Sequence of chain 4.A:
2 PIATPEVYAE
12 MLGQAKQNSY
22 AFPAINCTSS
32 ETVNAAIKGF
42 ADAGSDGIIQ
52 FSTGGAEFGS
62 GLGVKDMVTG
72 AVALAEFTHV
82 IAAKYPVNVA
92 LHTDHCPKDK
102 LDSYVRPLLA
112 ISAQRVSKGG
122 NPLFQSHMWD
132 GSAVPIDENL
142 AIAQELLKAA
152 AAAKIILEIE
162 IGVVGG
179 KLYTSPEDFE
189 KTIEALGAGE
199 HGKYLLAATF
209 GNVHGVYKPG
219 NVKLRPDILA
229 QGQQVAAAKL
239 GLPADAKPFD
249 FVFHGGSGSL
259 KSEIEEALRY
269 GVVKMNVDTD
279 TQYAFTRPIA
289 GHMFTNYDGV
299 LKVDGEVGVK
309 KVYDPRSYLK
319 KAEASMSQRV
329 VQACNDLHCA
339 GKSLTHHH

This protein binds this small molecule.
Small molecule (SMILES): O=P(O)(O)OC[C@H](O)CO

Binding-site contacts:
Ligand atom O2 contacts residue ASP95 of chain 3.A at 4.1 Å.
Ligand atom C1 contacts residue ZN1 of chain 3.F at 3.5 Å.
Ligand atom O1 contacts residue HIS96 of chain 3.A at 3.5 Å.
Ligand atom C1 contacts residue 13P1 of chain 3.B at 3.4 Å.
Ligand atom O2P contacts residue ARG314 of chain 4.A at 2.7 Å (salt-bridge).
Ligand atom C2 contacts residue ZN1 of chain 3.F at 4.3 Å.
Ligand atom C3 contacts residue ASN27 of chain 3.A at 4.4 Å.
Ligand atom O2 contacts residue ASP276 of chain 3.A at 3.0 Å (salt-bridge).
Ligand atom O2 contacts residue 13P1 of chain 3.B at 2.7 Å (h-bond).
Ligand atom O2 contacts residue ASN27 of chain 3.A at 3.8 Å.
Ligand atom O3P contacts residue ARG314 of chain 4.A at 3.0 Å (salt-bridge).
Ligand atom O4P contacts residue SER53 of chain 3.A at 3.8 Å.
Ligand atom P contacts residue SER53 of chain 3.A at 3.5 Å.
Ligand atom C3 contacts residue ASP95 of chain 3.A at 4.0 Å.
Ligand atom C2 contacts residue ASP95 of chain 3.A at 3.5 Å.
Ligand atom O1 contacts residue ZN1 of chain 3.F at 3.9 Å.
Ligand atom C1 contacts residue HIS212 of chain 3.A at 3.4 Å.
Ligand atom C3 contacts residue SER53 of chain 3.A at 3.8 Å.
Ligand atom C2 contacts residue HIS96 of chain 3.A at 4.4 Å.
Ligand atom O3P contacts residue ASP276 of chain 3.A at 4.4 Å.
Ligand atom C1 contacts residue ASP95 of chain 3.A at 4.4 Å.
Ligand atom O1P contacts residue SER53 of chain 3.A at 3.7 Å.
Ligand atom C1 contacts residue 13P1 of chain 3.C at 3.3 Å.
Ligand atom O1 contacts residue HIS212 of chain 3.A at 3.5 Å.
Ligand atom O2 contacts residue 13P1 of chain 3.C at 2.9 Å.
Ligand atom O1P contacts residue ASN27 of chain 3.A at 4.2 Å.
Ligand atom P contacts residue ASP276 of chain 3.A at 4.4 Å.
Ligand atom O2P contacts residue GLY56 of chain 3.A at 3.9 Å.
Ligand atom C3 contacts residue 13P1 of chain 3.B at 4.2 Å.
Ligand atom C3 contacts residue ASP276 of chain 3.A at 4.3 Å.
Ligand atom O1 contacts residue 13P1 of chain 3.C at 4.3 Å.
Ligand atom O2P contacts residue GLY55 of chain 3.A at 4.4 Å.
Ligand atom C2 contacts residue ASP276 of chain 3.A at 4.2 Å.
Ligand atom P contacts residue ARG314 of chain 4.A at 3.6 Å.
Ligand atom C2 contacts residue 13P1 of chain 3.C at 3.0 Å.
Ligand atom O2P contacts residue SER53 of chain 3.A at 2.5 Å (h-bond).
Ligand atom O1P contacts residue ASP276 of chain 3.A at 3.4 Å (salt-bridge).
Ligand atom C2 contacts residue ASN27 of chain 3.A at 4.2 Å.
Ligand atom C2 contacts residue 13P1 of chain 3.B at 2.9 Å.
Ligand atom C1 contacts residue HIS96 of chain 3.A at 4.0 Å.

Sequence of chain 3.A:
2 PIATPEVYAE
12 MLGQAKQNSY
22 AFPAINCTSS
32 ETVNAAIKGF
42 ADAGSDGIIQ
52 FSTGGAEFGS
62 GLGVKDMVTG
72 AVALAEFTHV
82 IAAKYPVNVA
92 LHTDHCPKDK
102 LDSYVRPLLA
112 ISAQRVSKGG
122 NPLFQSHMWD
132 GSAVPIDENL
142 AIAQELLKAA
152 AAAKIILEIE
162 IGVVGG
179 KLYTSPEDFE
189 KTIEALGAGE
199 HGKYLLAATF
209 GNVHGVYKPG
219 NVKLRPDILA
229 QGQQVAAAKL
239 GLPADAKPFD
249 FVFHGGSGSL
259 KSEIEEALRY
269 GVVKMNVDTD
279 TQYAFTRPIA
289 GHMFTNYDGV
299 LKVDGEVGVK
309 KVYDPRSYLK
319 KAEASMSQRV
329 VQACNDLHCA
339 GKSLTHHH